The small molecule below binds the protein below.
Small molecule (SMILES): [H]/N=C(/N)c1cccc(OCC)c1

Binding-site contacts:
Ligand atom C5 contacts residue ASP468 of chain 1.D at 4.1 Å.
Ligand atom C1 contacts residue ASP468 of chain 1.A at 3.4 Å.
Ligand atom C8 contacts residue ASP468 of chain 1.D at 3.3 Å.
Ligand atom N contacts residue ASP193 of chain 1.A at 3.2 Å (salt-bridge).
Ligand atom C2 contacts residue THR469 of chain 1.D at 3.9 Å.
Ligand atom N contacts residue THR469 of chain 1.D at 2.9 Å (h-bond).
Ligand atom N1 contacts residue VAL425 of chain 1.A at 3.9 Å.
Ligand atom C5 contacts residue ASP468 of chain 1.A at 3.5 Å.
Ligand atom C4 contacts residue THR469 of chain 1.D at 4.2 Å.
Ligand atom N contacts residue ARG471 of chain 1.D at 3.6 Å (salt-bridge).
Ligand atom C contacts residue ASP193 of chain 1.A at 3.5 Å.
Ligand atom C contacts residue ARG471 of chain 1.D at 3.6 Å.
Ligand atom C7 contacts residue ASP468 of chain 1.D at 3.5 Å.
Ligand atom C7 contacts residue THR469 of chain 1.A at 3.5 Å.
Ligand atom C contacts residue THR469 of chain 1.D at 3.9 Å.
Ligand atom C5 contacts residue THR469 of chain 1.A at 3.7 Å.
Ligand atom C1 contacts residue THR469 of chain 1.D at 3.7 Å.
Ligand atom C2 contacts residue ASP468 of chain 1.A at 3.5 Å.
Ligand atom O contacts residue THR469 of chain 1.D at 3.8 Å.
Ligand atom C4 contacts residue THR469 of chain 1.A at 3.8 Å.
Ligand atom C5 contacts residue THR469 of chain 1.D at 3.7 Å.
Ligand atom C3 contacts residue ASP468 of chain 1.A at 3.7 Å.
Ligand atom O contacts residue ASP468 of chain 1.D at 3.2 Å (salt-bridge).
Ligand atom C6 contacts residue ASP468 of chain 1.A at 3.4 Å.
Ligand atom C3 contacts residue THR469 of chain 1.D at 4.1 Å.
Ligand atom C8 contacts residue THR469 of chain 1.A at 4.0 Å.
Ligand atom C6 contacts residue THR469 of chain 1.D at 3.4 Å.
Ligand atom O contacts residue ASP468 of chain 1.A at 4.3 Å.
Ligand atom C4 contacts residue ASP468 of chain 1.A at 3.7 Å.
Ligand atom N1 contacts residue ASP193 of chain 1.A at 2.7 Å (salt-bridge).
Ligand atom O contacts residue THR469 of chain 1.A at 3.7 Å.
Ligand atom C3 contacts residue THR469 of chain 1.A at 4.4 Å.
Ligand atom C contacts residue ASP468 of chain 1.A at 4.2 Å.
Ligand atom N1 contacts residue ARG471 of chain 1.D at 3.4 Å (salt-bridge).
Ligand atom C6 contacts residue THR469 of chain 1.A at 4.5 Å.

Sequence of chain 1.A:
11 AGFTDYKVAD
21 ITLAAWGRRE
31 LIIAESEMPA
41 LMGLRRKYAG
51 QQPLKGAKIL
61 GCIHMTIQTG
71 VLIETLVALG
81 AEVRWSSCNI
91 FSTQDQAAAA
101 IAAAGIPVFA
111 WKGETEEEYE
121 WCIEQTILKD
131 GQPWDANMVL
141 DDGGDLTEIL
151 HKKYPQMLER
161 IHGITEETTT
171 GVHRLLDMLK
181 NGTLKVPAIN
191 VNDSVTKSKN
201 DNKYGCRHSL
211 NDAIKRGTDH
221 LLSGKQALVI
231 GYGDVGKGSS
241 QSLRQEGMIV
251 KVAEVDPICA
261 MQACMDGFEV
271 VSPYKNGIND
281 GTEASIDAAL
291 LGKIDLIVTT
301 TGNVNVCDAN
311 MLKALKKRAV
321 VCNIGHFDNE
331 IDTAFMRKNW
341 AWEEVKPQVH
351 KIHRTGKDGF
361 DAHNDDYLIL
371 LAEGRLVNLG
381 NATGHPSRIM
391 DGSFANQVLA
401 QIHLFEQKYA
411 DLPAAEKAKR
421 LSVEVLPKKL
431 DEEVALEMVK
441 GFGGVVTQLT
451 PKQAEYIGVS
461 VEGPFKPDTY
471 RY

Sequence of chain 1.D:
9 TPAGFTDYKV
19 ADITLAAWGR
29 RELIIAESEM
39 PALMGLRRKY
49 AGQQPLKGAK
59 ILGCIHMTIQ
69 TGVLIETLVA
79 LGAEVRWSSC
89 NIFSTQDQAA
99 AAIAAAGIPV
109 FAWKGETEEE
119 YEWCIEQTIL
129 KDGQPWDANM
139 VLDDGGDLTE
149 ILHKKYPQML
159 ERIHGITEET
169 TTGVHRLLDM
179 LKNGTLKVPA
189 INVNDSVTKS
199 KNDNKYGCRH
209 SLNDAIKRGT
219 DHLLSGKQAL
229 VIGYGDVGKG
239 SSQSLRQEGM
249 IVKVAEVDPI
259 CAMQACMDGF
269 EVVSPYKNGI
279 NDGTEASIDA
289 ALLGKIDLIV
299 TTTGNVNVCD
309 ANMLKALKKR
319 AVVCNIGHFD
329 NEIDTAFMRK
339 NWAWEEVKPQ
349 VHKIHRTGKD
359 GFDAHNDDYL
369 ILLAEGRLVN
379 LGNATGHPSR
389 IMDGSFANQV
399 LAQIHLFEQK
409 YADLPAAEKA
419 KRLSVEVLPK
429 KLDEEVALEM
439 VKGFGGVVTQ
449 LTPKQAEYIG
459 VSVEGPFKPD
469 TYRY